A small-molecule ligand and the protein it binds are described below.
Small molecule (SMILES): CC(=O)N[C@@H]1[C@@H](O)[C@H](O)[C@@H](CO)O[C@H]1O

Binding-site contacts:
Ligand atom O7 contacts residue ASN991 of chain 1.B at 3.4 Å (h-bond).
Ligand atom C1 contacts residue GLU992 of chain 1.B at 4.2 Å.
Ligand atom O5 contacts residue GLN994 of chain 1.B at 3.5 Å (h-bond).
Ligand atom C5 contacts residue GLN994 of chain 1.B at 3.7 Å.
Ligand atom O5 contacts residue GLU992 of chain 1.B at 3.3 Å.
Ligand atom C6 contacts residue ALA1266 of chain 1.B at 4.1 Å (hydrophobic).
Ligand atom O6 contacts residue GLN994 of chain 1.B at 2.4 Å (h-bond).
Ligand atom C5 contacts residue ASN991 of chain 1.B at 3.5 Å.
Ligand atom O6 contacts residue ASN991 of chain 1.B at 4.3 Å.
Ligand atom O5 contacts residue ASN991 of chain 1.B at 2.2 Å (h-bond).
Ligand atom C2 contacts residue ASN991 of chain 1.B at 2.3 Å.
Ligand atom O6 contacts residue GLY1265 of chain 1.B at 2.9 Å (h-bond).
Ligand atom C7 contacts residue ASN991 of chain 1.B at 3.6 Å.
Ligand atom C6 contacts residue GLY1265 of chain 1.B at 3.5 Å.
Ligand atom C5 contacts residue GLU992 of chain 1.B at 4.4 Å.
Ligand atom N2 contacts residue ASN991 of chain 1.B at 2.8 Å (h-bond).
Ligand atom C6 contacts residue GLN994 of chain 1.B at 3.6 Å.
Ligand atom C6 contacts residue GLU992 of chain 1.B at 3.7 Å.
Ligand atom O6 contacts residue ALA1266 of chain 1.B at 4.2 Å.
Ligand atom C1 contacts residue ASN991 of chain 1.B at 1.3 Å.
Ligand atom C3 contacts residue ASN991 of chain 1.B at 3.6 Å.
Ligand atom C4 contacts residue ASN991 of chain 1.B at 4.0 Å.
Ligand atom O6 contacts residue GLU992 of chain 1.B at 2.5 Å (salt-bridge).
Ligand atom C1 contacts residue GLN994 of chain 1.B at 4.3 Å.

Sequence of chain 1.B:
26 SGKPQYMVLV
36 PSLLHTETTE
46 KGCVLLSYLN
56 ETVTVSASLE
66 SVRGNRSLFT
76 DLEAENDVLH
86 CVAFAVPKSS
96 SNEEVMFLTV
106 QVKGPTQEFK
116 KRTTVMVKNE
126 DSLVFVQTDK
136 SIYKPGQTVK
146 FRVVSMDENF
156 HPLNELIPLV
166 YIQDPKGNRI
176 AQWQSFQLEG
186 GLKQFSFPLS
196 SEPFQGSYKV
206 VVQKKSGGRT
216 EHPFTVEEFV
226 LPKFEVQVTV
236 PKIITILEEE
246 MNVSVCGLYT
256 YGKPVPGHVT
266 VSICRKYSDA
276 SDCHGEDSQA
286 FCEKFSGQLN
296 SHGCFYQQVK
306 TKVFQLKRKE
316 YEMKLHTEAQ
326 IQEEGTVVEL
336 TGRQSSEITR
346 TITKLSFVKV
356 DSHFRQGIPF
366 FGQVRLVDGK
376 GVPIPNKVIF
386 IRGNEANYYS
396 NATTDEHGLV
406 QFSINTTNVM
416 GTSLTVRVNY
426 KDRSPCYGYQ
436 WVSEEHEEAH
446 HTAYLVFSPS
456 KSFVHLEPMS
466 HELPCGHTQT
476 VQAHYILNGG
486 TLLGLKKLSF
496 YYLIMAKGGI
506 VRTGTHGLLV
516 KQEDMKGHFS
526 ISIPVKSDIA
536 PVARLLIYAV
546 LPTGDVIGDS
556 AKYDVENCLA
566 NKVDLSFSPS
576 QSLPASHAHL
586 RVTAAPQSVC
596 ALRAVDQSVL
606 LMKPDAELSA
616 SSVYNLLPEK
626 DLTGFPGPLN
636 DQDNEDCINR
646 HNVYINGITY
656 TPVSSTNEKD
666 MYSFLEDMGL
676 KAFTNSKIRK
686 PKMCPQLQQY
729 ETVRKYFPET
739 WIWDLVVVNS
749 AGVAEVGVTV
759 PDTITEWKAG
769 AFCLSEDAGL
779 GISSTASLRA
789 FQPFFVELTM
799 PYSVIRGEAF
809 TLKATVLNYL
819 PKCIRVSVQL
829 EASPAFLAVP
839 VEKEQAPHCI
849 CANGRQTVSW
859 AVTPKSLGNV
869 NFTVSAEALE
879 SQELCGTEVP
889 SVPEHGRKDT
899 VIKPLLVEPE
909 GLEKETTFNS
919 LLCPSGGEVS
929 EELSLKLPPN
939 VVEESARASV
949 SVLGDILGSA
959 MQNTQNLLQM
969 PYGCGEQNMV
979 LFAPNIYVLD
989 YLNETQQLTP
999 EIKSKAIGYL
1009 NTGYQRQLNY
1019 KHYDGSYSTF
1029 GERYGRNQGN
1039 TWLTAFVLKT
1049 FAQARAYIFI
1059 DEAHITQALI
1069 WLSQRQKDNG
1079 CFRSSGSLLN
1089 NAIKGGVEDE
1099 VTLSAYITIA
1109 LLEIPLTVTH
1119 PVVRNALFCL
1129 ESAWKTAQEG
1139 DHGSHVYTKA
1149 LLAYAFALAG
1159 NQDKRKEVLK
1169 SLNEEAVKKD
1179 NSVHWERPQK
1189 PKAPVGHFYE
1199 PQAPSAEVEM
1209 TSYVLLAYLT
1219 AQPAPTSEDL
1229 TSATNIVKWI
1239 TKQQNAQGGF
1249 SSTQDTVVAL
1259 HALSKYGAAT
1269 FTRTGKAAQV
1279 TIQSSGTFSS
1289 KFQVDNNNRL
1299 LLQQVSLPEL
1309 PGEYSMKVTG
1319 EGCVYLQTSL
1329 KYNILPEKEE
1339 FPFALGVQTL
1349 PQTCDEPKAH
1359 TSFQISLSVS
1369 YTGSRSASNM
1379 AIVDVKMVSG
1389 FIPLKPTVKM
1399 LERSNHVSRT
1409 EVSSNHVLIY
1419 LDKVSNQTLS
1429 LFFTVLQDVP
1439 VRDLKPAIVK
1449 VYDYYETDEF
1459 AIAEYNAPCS